Binding-site contacts:
Ligand atom N1 contacts residue THR95 of chain 1.A at 3.5 Å.
Ligand atom CAK contacts residue PRO99 of chain 1.A at 3.7 Å (hydrophobic).
Ligand atom CAE contacts residue THR95 of chain 1.A at 3.9 Å.
Ligand atom CAC contacts residue LYS50 of chain 1.A at 3.5 Å.
Ligand atom CAC contacts residue THR95 of chain 1.A at 3.5 Å.
Ligand atom N3 contacts residue GLN96 of chain 1.A at 3.4 Å (h-bond).
Ligand atom CAG contacts residue THR95 of chain 1.A at 3.7 Å.
Ligand atom CAA contacts residue GLU109 of chain 1.A at 2.7 Å.
Ligand atom C6 contacts residue LEU149 of chain 1.A at 3.3 Å (hydrophobic).
Ligand atom C5 contacts residue LEU149 of chain 1.A at 3.6 Å (hydrophobic).
Ligand atom CAI contacts residue PRO99 of chain 1.A at 3.7 Å (hydrophobic).
Ligand atom CAI contacts residue GLY101 of chain 1.A at 3.7 Å.
Ligand atom CAI contacts residue LEU23 of chain 1.A at 3.9 Å (hydrophobic).
Ligand atom CBA contacts residue MET98 of chain 1.A at 3.9 Å (hydrophobic).
Ligand atom C2 contacts residue GLN96 of chain 1.A at 3.0 Å.
Ligand atom NAV contacts residue LEU149 of chain 1.A at 3.9 Å.
Ligand atom N1 contacts residue LEU149 of chain 1.A at 3.3 Å.
Ligand atom N3 contacts residue ALA48 of chain 1.A at 3.8 Å.
Ligand atom N3 contacts residue LEU149 of chain 1.A at 3.7 Å.
Ligand atom C2 contacts residue ALA48 of chain 1.A at 3.7 Å (hydrophobic).
Ligand atom CAK contacts residue LEU23 of chain 1.A at 3.9 Å (hydrophobic).
Ligand atom C2 contacts residue MET98 of chain 1.A at 3.6 Å (hydrophobic).
Ligand atom C4 contacts residue MET98 of chain 1.A at 3.5 Å (hydrophobic).
Ligand atom C4 contacts residue LEU149 of chain 1.A at 3.8 Å (hydrophobic).
Ligand atom CAB contacts residue ASP160 of chain 1.A at 3.9 Å.
Ligand atom CAE contacts residue MET71 of chain 1.A at 3.6 Å (hydrophobic).
Ligand atom C2 contacts residue LEU149 of chain 1.A at 3.5 Å (hydrophobic).
Ligand atom N1 contacts residue ALA48 of chain 1.A at 3.8 Å.
Ligand atom CAR contacts residue ASP105 of chain 1.A at 3.8 Å.
Ligand atom C2 contacts residue THR95 of chain 1.A at 3.5 Å.
Ligand atom CAD contacts residue LYS50 of chain 1.A at 3.5 Å.
Ligand atom N3 contacts residue LEU97 of chain 1.A at 3.7 Å.
Ligand atom CAC contacts residue LEU93 of chain 1.A at 3.8 Å (hydrophobic).
Ligand atom CAY contacts residue GLY101 of chain 1.A at 3.7 Å.
Ligand atom CAK contacts residue MET98 of chain 1.A at 3.7 Å (hydrophobic).
Ligand atom N3 contacts residue MET98 of chain 1.A at 2.8 Å (h-bond).
Ligand atom CAD contacts residue THR95 of chain 1.A at 3.4 Å.
Ligand atom NAW contacts residue MET98 of chain 1.A at 3.0 Å (h-bond).
Ligand atom CAK contacts residue GLY101 of chain 1.A at 3.5 Å.
Ligand atom CAN contacts residue GLU109 of chain 1.A at 2.9 Å.

Sequence of chain 1.A:
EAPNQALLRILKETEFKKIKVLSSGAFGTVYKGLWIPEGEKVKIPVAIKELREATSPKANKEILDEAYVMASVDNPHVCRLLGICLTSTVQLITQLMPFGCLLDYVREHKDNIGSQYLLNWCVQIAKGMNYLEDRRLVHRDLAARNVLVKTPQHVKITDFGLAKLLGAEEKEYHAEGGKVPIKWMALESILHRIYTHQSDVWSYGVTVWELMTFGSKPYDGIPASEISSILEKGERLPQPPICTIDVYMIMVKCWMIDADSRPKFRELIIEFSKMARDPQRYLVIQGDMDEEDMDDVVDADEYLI

A protein and the small-molecule ligand that binds it are described below.
Small molecule (SMILES): CCN1CCN(Cc2ccc(-c3cc4c(N[C@H](C)c5ccccc5)ncnc4[nH]3)cc2)CC1